The small molecule below binds the protein below.
Small molecule (SMILES): Cn1ccnc1CNC(=O)c1ccc(C=O)cc1

Sequence of chain 2.A:
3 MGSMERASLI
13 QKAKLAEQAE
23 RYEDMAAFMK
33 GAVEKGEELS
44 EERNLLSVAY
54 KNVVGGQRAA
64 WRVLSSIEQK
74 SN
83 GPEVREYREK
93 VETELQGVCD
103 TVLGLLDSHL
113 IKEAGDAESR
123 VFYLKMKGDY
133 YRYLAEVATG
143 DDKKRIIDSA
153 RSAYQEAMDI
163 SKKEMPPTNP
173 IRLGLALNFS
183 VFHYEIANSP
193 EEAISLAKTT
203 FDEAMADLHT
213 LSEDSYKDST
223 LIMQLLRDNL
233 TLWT

Sequence of chain 2.B:
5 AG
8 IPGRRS

Binding-site contacts:
Ligand atom N08 contacts residue PRO172 of chain 2.A at 3.6 Å.
Ligand atom C12 contacts residue LYS127 of chain 2.A at 3.7 Å.
Ligand atom N08 contacts residue ILE224 of chain 2.A at 3.9 Å.
Ligand atom C15 contacts residue GLY176 of chain 2.A at 4.4 Å.
Ligand atom C15 contacts residue ILE8 of chain 2.B at 3.9 Å (hydrophobic).
Ligand atom C15 contacts residue ILE224 of chain 2.A at 3.6 Å (hydrophobic).
Ligand atom C04 contacts residue PRO172 of chain 2.A at 4.0 Å (hydrophobic).
Ligand atom C04 contacts residue ASP220 of chain 2.A at 3.1 Å.
Ligand atom C07 contacts residue PRO172 of chain 2.A at 3.9 Å (hydrophobic).
Ligand atom C10 contacts residue ILE8 of chain 2.B at 4.0 Å (hydrophobic).
Ligand atom N02 contacts residue PRO172 of chain 2.A at 4.2 Å.
Ligand atom C03 contacts residue ASP220 of chain 2.A at 4.5 Å.
Ligand atom C15 contacts residue LYS127 of chain 2.A at 4.3 Å.
Ligand atom C06 contacts residue ASP220 of chain 2.A at 4.2 Å.
Ligand atom C16 contacts residue ILE8 of chain 2.B at 4.2 Å (hydrophobic).
Ligand atom C14 contacts residue LYS127 of chain 2.A at 3.0 Å.
Ligand atom C15 contacts residue PRO172 of chain 2.A at 3.3 Å (hydrophobic).
Ligand atom C10 contacts residue ILE224 of chain 2.A at 4.2 Å (hydrophobic).
Ligand atom C14 contacts residue ILE8 of chain 2.B at 3.9 Å (hydrophobic).
Ligand atom C14 contacts residue GLY176 of chain 2.A at 3.7 Å.
Ligand atom C03 contacts residue PRO172 of chain 2.A at 4.4 Å (hydrophobic).
Ligand atom N05 contacts residue PRO172 of chain 2.A at 3.7 Å.
Ligand atom C16 contacts residue LYS127 of chain 2.A at 1.4 Å.
Ligand atom C14 contacts residue PRO172 of chain 2.A at 3.4 Å (hydrophobic).
Ligand atom C12 contacts residue ILE8 of chain 2.B at 3.4 Å (hydrophobic).
Ligand atom C11 contacts residue ILE8 of chain 2.B at 3.8 Å (hydrophobic).
Ligand atom C13 contacts residue ILE8 of chain 2.B at 3.8 Å (hydrophobic).
Ligand atom C16 contacts residue GLY176 of chain 2.A at 4.5 Å.
Ligand atom C13 contacts residue LYS127 of chain 2.A at 2.5 Å.
Ligand atom O17 contacts residue ILE224 of chain 2.A at 4.5 Å.
Ligand atom C13 contacts residue GLY176 of chain 2.A at 4.5 Å.
Ligand atom N05 contacts residue ASP220 of chain 2.A at 3.0 Å.
Ligand atom C14 contacts residue ILE173 of chain 2.A at 4.2 Å (hydrophobic).
Ligand atom C07 contacts residue ILE224 of chain 2.A at 4.4 Å (hydrophobic).
Ligand atom C06 contacts residue PRO172 of chain 2.A at 3.8 Å (hydrophobic).
Ligand atom C09 contacts residue ILE224 of chain 2.A at 4.0 Å (hydrophobic).